Binding-site contacts:
Ligand atom O3' contacts residue ARG420 of chain 54.B at 1.7 Å (salt-bridge).
Ligand atom O4' contacts residue GLY6 of chain 27.B at 2.9 Å.
Ligand atom C3' contacts residue GLY6 of chain 27.B at 3.2 Å.
Ligand atom C8 contacts residue ARG28 of chain 53.D at 3.1 Å.
Ligand atom C5' contacts residue ARG28 of chain 53.D at 2.8 Å.
Ligand atom P contacts residue ARG420 of chain 54.B at 2.5 Å.
Ligand atom O5' contacts residue ARG420 of chain 54.B at 2.9 Å (salt-bridge).
Ligand atom P contacts residue ARG28 of chain 53.D at 3.4 Å.
Ligand atom O5' contacts residue TYR31 of chain 53.D at 2.2 Å (h-bond).
Ligand atom N7 contacts residue ALA27 of chain 53.D at 1.6 Å.
Ligand atom OP2 contacts residue ARG420 of chain 54.B at 3.4 Å (salt-bridge).
Ligand atom C4' contacts residue GLY6 of chain 27.B at 3.1 Å.
Ligand atom C5' contacts residue TYR31 of chain 53.D at 3.0 Å (hydrophobic).
Ligand atom C5 contacts residue ALA7 of chain 27.B at 2.7 Å (hydrophobic).
Ligand atom C5 contacts residue GLY26 of chain 53.D at 3.5 Å.
Ligand atom OP1 contacts residue PHE211 of chain 53.B at 2.1 Å.
Ligand atom P contacts residue GLU207 of chain 53.B at 3.4 Å.
Ligand atom OP1 contacts residue ARG420 of chain 54.B at 2.4 Å (salt-bridge).
Ligand atom N6 contacts residue ALA27 of chain 53.D at 3.2 Å (h-bond).
Ligand atom OP2 contacts residue GLU207 of chain 53.B at 2.0 Å (salt-bridge).
Ligand atom C5' contacts residue THR5 of chain 27.B at 3.1 Å.
Ligand atom O5' contacts residue ARG28 of chain 53.D at 3.1 Å (salt-bridge).
Ligand atom C8 contacts residue ALA27 of chain 53.D at 2.0 Å (hydrophobic).
Ligand atom N9 contacts residue ALA27 of chain 53.D at 3.1 Å.
Ligand atom O3' contacts residue TYR31 of chain 53.D at 3.2 Å (h-bond).
Ligand atom C1' contacts residue GLY6 of chain 27.B at 2.9 Å.
Ligand atom O3' contacts residue THR5 of chain 27.B at 3.1 Å (h-bond).
Ligand atom N6 contacts residue ASP217 of chain 53.B at 2.8 Å (salt-bridge).
Ligand atom C4' contacts residue ARG420 of chain 54.B at 3.4 Å.
Ligand atom C3' contacts residue THR5 of chain 27.B at 3.2 Å.
Ligand atom C5 contacts residue ALA27 of chain 53.D at 2.9 Å (hydrophobic).
Ligand atom C4' contacts residue THR5 of chain 27.B at 2.6 Å.
Ligand atom OP1 contacts residue ARG28 of chain 53.D at 2.7 Å (salt-bridge).
Ligand atom O4' contacts residue ARG420 of chain 54.B at 3.2 Å (salt-bridge).
Ligand atom P contacts residue TYR31 of chain 53.D at 3.5 Å.
Ligand atom N7 contacts residue GLY26 of chain 53.D at 2.7 Å.
Ligand atom OP1 contacts residue THR418 of chain 54.B at 3.2 Å.
Ligand atom C6 contacts residue ALA7 of chain 27.B at 2.7 Å (hydrophobic).
Ligand atom N6 contacts residue GLY26 of chain 53.D at 3.1 Å.
Ligand atom O3' contacts residue GLY6 of chain 27.B at 2.3 Å (h-bond).

The small molecule below binds the protein below.
Small molecule (SMILES): N=c1ccn([C@H]2C[C@H](O)[C@@H](CO[P](=O)(O)O[C@H]3C[C@H](n4cnc5c(N)ncnc54)O[C@@H]3CO[P](=O)(O)O[C@H]3C[C@H](n4cnc5c(N)ncnc54)O[C@@H]3CO[P](=O)(O)O[C@H]3C[C@H](n4cnc5c(N)ncnc54)O[C@@H]3COP(=O)(O)O)O2)c(=O)[nH]1

Sequence of chain 53.D:
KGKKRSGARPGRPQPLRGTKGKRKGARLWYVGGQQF

Sequence of chain 53.B:
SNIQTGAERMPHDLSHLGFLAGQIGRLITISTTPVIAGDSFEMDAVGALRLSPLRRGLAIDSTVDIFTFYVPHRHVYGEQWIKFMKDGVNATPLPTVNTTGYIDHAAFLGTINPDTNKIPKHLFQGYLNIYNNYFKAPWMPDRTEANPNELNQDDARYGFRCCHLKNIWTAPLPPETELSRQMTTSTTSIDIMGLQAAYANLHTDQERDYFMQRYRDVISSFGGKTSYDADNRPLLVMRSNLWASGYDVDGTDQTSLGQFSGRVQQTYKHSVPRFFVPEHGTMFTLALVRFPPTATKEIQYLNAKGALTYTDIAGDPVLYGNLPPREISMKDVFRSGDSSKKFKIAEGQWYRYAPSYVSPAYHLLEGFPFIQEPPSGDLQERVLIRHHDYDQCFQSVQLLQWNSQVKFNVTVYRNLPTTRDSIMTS

Sequence of chain 27.B:
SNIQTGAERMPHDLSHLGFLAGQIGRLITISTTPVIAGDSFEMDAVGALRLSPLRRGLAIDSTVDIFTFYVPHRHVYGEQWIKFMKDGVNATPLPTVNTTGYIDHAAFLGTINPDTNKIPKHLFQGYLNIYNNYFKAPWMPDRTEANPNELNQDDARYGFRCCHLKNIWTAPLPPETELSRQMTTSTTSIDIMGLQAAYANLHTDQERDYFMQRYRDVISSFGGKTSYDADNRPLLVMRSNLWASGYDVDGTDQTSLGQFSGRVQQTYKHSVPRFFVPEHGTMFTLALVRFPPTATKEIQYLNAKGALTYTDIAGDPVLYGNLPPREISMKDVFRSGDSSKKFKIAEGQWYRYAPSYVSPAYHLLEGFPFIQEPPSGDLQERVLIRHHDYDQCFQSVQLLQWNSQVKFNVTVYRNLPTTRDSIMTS

Sequence of chain 54.B:
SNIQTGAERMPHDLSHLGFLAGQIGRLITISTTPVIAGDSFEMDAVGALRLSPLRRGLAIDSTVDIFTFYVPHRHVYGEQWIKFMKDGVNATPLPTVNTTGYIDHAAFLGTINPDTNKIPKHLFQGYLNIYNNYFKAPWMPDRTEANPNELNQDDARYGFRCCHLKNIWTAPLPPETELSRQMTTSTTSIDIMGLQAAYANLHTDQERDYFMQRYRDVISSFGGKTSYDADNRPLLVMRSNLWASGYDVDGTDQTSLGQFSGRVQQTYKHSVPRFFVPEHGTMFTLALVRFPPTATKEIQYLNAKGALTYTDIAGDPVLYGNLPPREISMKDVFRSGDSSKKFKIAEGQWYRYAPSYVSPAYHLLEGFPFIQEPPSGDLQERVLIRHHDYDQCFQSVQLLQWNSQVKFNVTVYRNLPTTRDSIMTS